Sequence of chain 2.D:
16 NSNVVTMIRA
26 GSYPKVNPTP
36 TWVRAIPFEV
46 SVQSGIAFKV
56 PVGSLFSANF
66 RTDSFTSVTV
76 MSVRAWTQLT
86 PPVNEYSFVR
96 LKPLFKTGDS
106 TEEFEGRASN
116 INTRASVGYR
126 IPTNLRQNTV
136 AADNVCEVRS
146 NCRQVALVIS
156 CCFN

Binding-site contacts:
Ligand atom P contacts residue ARG125 of chain 2.D at 3.9 Å.
Ligand atom C4' contacts residue ARG125 of chain 2.D at 4.3 Å.
Ligand atom O3' contacts residue ARG125 of chain 2.D at 4.1 Å.
Ligand atom C5' contacts residue MET76 of chain 2.D at 4.1 Å (hydrophobic).
Ligand atom OP1 contacts residue ARG125 of chain 2.D at 3.0 Å (salt-bridge).
Ligand atom C2' contacts residue ARG125 of chain 2.D at 3.7 Å.
Ligand atom P contacts residue ARG131 of chain 2.D at 3.5 Å.
Ligand atom OP2 contacts residue SER77 of chain 2.D at 3.8 Å.
Ligand atom C6 contacts residue ARG125 of chain 2.D at 3.5 Å.
Ligand atom OP3 contacts residue SER77 of chain 2.D at 4.1 Å.
Ligand atom C2 contacts residue ARG125 of chain 2.D at 3.8 Å.
Ligand atom O5' contacts residue ARG131 of chain 2.D at 2.8 Å (salt-bridge).
Ligand atom C1' contacts residue ARG125 of chain 2.D at 4.2 Å.
Ligand atom C5' contacts residue ARG125 of chain 2.D at 4.2 Å.
Ligand atom O2 contacts residue ARG125 of chain 2.D at 3.9 Å.
Ligand atom C5' contacts residue ARG131 of chain 2.D at 3.4 Å.
Ligand atom O5' contacts residue ARG125 of chain 2.D at 3.2 Å (salt-bridge).
Ligand atom C5' contacts residue SER77 of chain 2.D at 4.4 Å.
Ligand atom O4 contacts residue ARG125 of chain 2.D at 3.8 Å.
Ligand atom OP3 contacts residue ARG125 of chain 2.D at 2.7 Å.
Ligand atom C3' contacts residue ARG125 of chain 2.D at 3.3 Å.
Ligand atom OP2 contacts residue MET76 of chain 2.D at 4.4 Å.
Ligand atom N1 contacts residue ARG125 of chain 2.D at 3.7 Å.
Ligand atom C4 contacts residue ARG125 of chain 2.D at 3.5 Å.
Ligand atom OP2 contacts residue ARG131 of chain 2.D at 3.7 Å.
Ligand atom OP1 contacts residue ARG131 of chain 2.D at 3.3 Å (salt-bridge).
Ligand atom N3 contacts residue ARG125 of chain 2.D at 3.6 Å (salt-bridge).
Ligand atom C5 contacts residue ARG125 of chain 2.D at 3.5 Å.

The small molecule below binds the protein below.
Small molecule (SMILES): CO[P](=O)(O)O[C@H]1[C@@H](O)[C@H](n2ccc(=O)[nH]c2=O)O[C@@H]1COP(=O)(O)O